Sequence of chain 40.B:
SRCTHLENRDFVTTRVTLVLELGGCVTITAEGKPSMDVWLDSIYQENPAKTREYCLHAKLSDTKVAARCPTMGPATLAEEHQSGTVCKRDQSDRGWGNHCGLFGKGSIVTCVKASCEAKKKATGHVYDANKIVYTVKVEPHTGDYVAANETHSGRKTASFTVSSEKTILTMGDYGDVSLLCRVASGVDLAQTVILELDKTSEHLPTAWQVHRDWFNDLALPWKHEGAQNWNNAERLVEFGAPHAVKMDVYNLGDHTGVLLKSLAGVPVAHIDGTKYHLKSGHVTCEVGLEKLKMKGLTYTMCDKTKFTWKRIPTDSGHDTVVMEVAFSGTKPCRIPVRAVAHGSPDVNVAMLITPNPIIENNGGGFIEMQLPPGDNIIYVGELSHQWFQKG

Sequence of chain 24.B:
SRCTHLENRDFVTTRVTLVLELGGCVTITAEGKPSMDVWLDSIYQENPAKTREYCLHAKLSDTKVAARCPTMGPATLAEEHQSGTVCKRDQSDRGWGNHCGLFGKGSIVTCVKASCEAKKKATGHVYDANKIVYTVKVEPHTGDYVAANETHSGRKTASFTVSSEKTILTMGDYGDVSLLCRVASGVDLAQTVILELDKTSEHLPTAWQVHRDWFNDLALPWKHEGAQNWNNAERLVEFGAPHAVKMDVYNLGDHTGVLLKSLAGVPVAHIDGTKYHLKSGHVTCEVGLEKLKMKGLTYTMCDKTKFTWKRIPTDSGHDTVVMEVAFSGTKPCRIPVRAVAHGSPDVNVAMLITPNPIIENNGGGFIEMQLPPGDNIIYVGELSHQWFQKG

This protein binds this small molecule.
Small molecule (SMILES): CC(=O)N[C@@H]1[C@@H](O)[C@H](O)[C@@H](CO)O[C@H]1O

Binding-site contacts:
Ligand atom N2 contacts residue ASN154 of chain 24.B at 2.9 Å (h-bond).
Ligand atom C1 contacts residue ASN154 of chain 24.B at 1.4 Å.
Ligand atom C7 contacts residue ASN154 of chain 24.B at 3.3 Å.
Ligand atom O7 contacts residue ASN154 of chain 24.B at 3.1 Å (h-bond).
Ligand atom O7 contacts residue GLU155 of chain 24.B at 3.8 Å.
Ligand atom C3 contacts residue ASN154 of chain 24.B at 3.8 Å.
Ligand atom C6 contacts residue HIS104 of chain 40.B at 3.7 Å.
Ligand atom O7 contacts residue HIS104 of chain 40.B at 4.2 Å.
Ligand atom O5 contacts residue ASN154 of chain 24.B at 2.4 Å (h-bond).
Ligand atom C1 contacts residue HIS104 of chain 40.B at 3.2 Å.
Ligand atom C5 contacts residue ASN154 of chain 24.B at 3.7 Å.
Ligand atom O5 contacts residue HIS104 of chain 40.B at 3.2 Å (h-bond).
Ligand atom C8 contacts residue ASN154 of chain 24.B at 3.8 Å.
Ligand atom C4 contacts residue ASN154 of chain 24.B at 4.2 Å.
Ligand atom C2 contacts residue ASN154 of chain 24.B at 2.4 Å.
Ligand atom C2 contacts residue HIS104 of chain 40.B at 4.4 Å.
Ligand atom C7 contacts residue GLU155 of chain 24.B at 4.1 Å.
Ligand atom C5 contacts residue HIS104 of chain 40.B at 3.3 Å.
Ligand atom O6 contacts residue HIS104 of chain 40.B at 2.8 Å.
Ligand atom C8 contacts residue GLU155 of chain 24.B at 3.8 Å.